The small molecule below binds the protein below.
Small molecule (SMILES): COc1cc2ncnc(Nc3ccc(F)c(Cl)c3)c2cc1OCCCN1CCOCC1

Sequence of chain 1.A:
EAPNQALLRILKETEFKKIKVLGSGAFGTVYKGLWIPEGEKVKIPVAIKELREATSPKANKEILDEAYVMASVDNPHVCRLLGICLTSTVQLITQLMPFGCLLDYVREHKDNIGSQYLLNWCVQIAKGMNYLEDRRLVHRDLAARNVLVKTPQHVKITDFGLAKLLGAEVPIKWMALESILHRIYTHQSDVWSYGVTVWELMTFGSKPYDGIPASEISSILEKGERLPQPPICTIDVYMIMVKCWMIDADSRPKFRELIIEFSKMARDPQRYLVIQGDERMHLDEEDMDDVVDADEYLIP

Binding-site contacts:
Ligand atom CAP contacts residue GLY24 of chain 1.A at 3.6 Å.
Ligand atom OAT contacts residue GLY101 of chain 1.A at 3.4 Å.
Ligand atom OAU contacts residue GLY24 of chain 1.A at 3.9 Å.
Ligand atom CL contacts residue LEU93 of chain 1.A at 3.2 Å.
Ligand atom CAW contacts residue MET71 of chain 1.A at 3.9 Å (hydrophobic).
Ligand atom CAW contacts residue LYS50 of chain 1.A at 4.0 Å.
Ligand atom N3 contacts residue LEU97 of chain 1.A at 3.7 Å.
Ligand atom CAN contacts residue LEU23 of chain 1.A at 3.6 Å (hydrophobic).
Ligand atom C6 contacts residue LEU149 of chain 1.A at 3.6 Å (hydrophobic).
Ligand atom CAM contacts residue GLY24 of chain 1.A at 3.9 Å.
Ligand atom CAX contacts residue THR95 of chain 1.A at 3.5 Å.
Ligand atom CAA contacts residue PRO99 of chain 1.A at 3.4 Å (hydrophobic).
Ligand atom FAB contacts residue LEU93 of chain 1.A at 3.1 Å.
Ligand atom N3 contacts residue ALA48 of chain 1.A at 3.9 Å.
Ligand atom C2 contacts residue LEU97 of chain 1.A at 3.9 Å (hydrophobic).
Ligand atom CAG contacts residue THR95 of chain 1.A at 3.7 Å.
Ligand atom C2 contacts residue ALA48 of chain 1.A at 3.6 Å (hydrophobic).
Ligand atom C2 contacts residue MET98 of chain 1.A at 3.1 Å (hydrophobic).
Ligand atom C2 contacts residue GLN96 of chain 1.A at 3.4 Å.
Ligand atom NAS contacts residue VAL31 of chain 1.A at 3.9 Å.
Ligand atom CAH contacts residue MET98 of chain 1.A at 3.2 Å (hydrophobic).
Ligand atom N3 contacts residue MET98 of chain 1.A at 2.7 Å (h-bond).
Ligand atom N1 contacts residue ALA48 of chain 1.A at 3.7 Å.
Ligand atom CAD contacts residue ASP160 of chain 1.A at 3.9 Å.
Ligand atom C2 contacts residue LEU149 of chain 1.A at 3.9 Å (hydrophobic).
Ligand atom CAD contacts residue LYS50 of chain 1.A at 3.9 Å.
Ligand atom FAB contacts residue MET71 of chain 1.A at 2.9 Å.
Ligand atom CAZ contacts residue GLY101 of chain 1.A at 3.8 Å.
Ligand atom NBE contacts residue LEU23 of chain 1.A at 3.9 Å.
Ligand atom CAZ contacts residue LEU23 of chain 1.A at 3.9 Å (hydrophobic).
Ligand atom CAM contacts residue SER25 of chain 1.A at 3.9 Å.
Ligand atom CAA contacts residue LEU23 of chain 1.A at 3.7 Å (hydrophobic).
Ligand atom FAB contacts residue LYS50 of chain 1.A at 3.8 Å.
Ligand atom N1 contacts residue LEU149 of chain 1.A at 3.5 Å.
Ligand atom CL contacts residue THR95 of chain 1.A at 2.9 Å.
Ligand atom CAO contacts residue LEU23 of chain 1.A at 3.4 Å (hydrophobic).
Ligand atom C4 contacts residue MET98 of chain 1.A at 3.8 Å (hydrophobic).
Ligand atom CL contacts residue LYS50 of chain 1.A at 3.7 Å.
Ligand atom NAS contacts residue LEU149 of chain 1.A at 4.0 Å.
Ligand atom FAB contacts residue GLU67 of chain 1.A at 3.4 Å.